Sequence of chain 1.A:
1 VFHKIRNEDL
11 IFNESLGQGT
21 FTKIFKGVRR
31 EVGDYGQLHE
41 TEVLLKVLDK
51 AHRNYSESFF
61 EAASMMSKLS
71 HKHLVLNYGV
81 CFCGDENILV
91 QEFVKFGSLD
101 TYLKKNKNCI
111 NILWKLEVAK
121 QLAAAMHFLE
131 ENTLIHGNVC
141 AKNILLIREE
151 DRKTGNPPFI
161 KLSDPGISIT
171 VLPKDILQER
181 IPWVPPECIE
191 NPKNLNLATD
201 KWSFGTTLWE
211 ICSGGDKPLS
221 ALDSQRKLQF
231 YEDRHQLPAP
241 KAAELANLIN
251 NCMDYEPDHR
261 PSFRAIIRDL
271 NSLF

The small molecule below binds the protein below.
Small molecule (SMILES): Nc1nc(Nc2ccc3c(c2)CC[C@@H](N2CCCC2)CC3)nn1-c1cc2c(nn1)-c1ccccc1CCC2

Binding-site contacts:
Ligand atom N22 contacts residue LEU145 of chain 1.A at 3.8 Å.
Ligand atom N23 contacts residue LEU145 of chain 1.A at 3.2 Å.
Ligand atom C01 contacts residue PHE96 of chain 1.A at 3.5 Å (hydrophobic).
Ligand atom N23 contacts residue LEU44 of chain 1.A at 3.8 Å.
Ligand atom C11 contacts residue LYS95 of chain 1.A at 3.4 Å.
Ligand atom N20 contacts residue LEU44 of chain 1.A at 3.8 Å.
Ligand atom C29 contacts residue ILE24 of chain 1.A at 3.7 Å (hydrophobic).
Ligand atom C05 contacts residue PHE96 of chain 1.A at 3.6 Å (hydrophobic).
Ligand atom N22 contacts residue GLU92 of chain 1.A at 3.6 Å.
Ligand atom C37 contacts residue ASP164 of chain 1.A at 3.5 Å.
Ligand atom C21 contacts residue LEU145 of chain 1.A at 3.2 Å (hydrophobic).
Ligand atom C37 contacts residue LYS46 of chain 1.A at 3.5 Å.
Ligand atom N20 contacts residue LEU145 of chain 1.A at 3.4 Å.
Ligand atom C11 contacts residue PHE96 of chain 1.A at 3.6 Å (hydrophobic).
Ligand atom N19 contacts residue LEU44 of chain 1.A at 3.8 Å.
Ligand atom C36 contacts residue ASP164 of chain 1.A at 3.0 Å.
Ligand atom C37 contacts residue SER163 of chain 1.A at 3.3 Å.
Ligand atom N22 contacts residue VAL94 of chain 1.A at 3.2 Å (h-bond).
Ligand atom C36 contacts residue LYS46 of chain 1.A at 3.4 Å.
Ligand atom C11 contacts residue GLY97 of chain 1.A at 3.7 Å.
Ligand atom C24 contacts residue LEU145 of chain 1.A at 3.7 Å (hydrophobic).
Ligand atom C13 contacts residue VAL94 of chain 1.A at 3.3 Å (hydrophobic).
Ligand atom C15 contacts residue LEU16 of chain 1.A at 3.8 Å (hydrophobic).
Ligand atom N23 contacts residue GLU92 of chain 1.A at 3.0 Å (salt-bridge).
Ligand atom C21 contacts residue GLU92 of chain 1.A at 3.7 Å.
Ligand atom N17 contacts residue PHE93 of chain 1.A at 3.4 Å.
Ligand atom N17 contacts residue VAL94 of chain 1.A at 3.0 Å (h-bond).
Ligand atom C16 contacts residue LEU16 of chain 1.A at 3.5 Å (hydrophobic).
Ligand atom C13 contacts residue LYS95 of chain 1.A at 3.7 Å.
Ligand atom C14 contacts residue GLY97 of chain 1.A at 3.6 Å.
Ligand atom C18 contacts residue VAL94 of chain 1.A at 3.8 Å (hydrophobic).
Ligand atom C21 contacts residue LEU44 of chain 1.A at 3.6 Å (hydrophobic).
Ligand atom C10 contacts residue GLY97 of chain 1.A at 3.5 Å.
Ligand atom N22 contacts residue LEU44 of chain 1.A at 3.9 Å.
Ligand atom C31 contacts residue GLN18 of chain 1.A at 3.8 Å.
Ligand atom C13 contacts residue GLY97 of chain 1.A at 3.1 Å.
Ligand atom C18 contacts residue LEU44 of chain 1.A at 3.8 Å (hydrophobic).
Ligand atom C14 contacts residue VAL94 of chain 1.A at 3.6 Å (hydrophobic).
Ligand atom C14 contacts residue PHE93 of chain 1.A at 3.6 Å (hydrophobic).
Ligand atom N19 contacts residue LEU145 of chain 1.A at 3.9 Å.